Binding-site contacts:
Ligand atom C5 contacts residue TRP38 of chain 18.B at 3.9 Å (hydrophobic).
Ligand atom C2 contacts residue TRP38 of chain 18.B at 4.2 Å (hydrophobic).
Ligand atom O6 contacts residue LYS58 of chain 18.D at 4.2 Å.
Ligand atom N7 contacts residue TRP38 of chain 18.B at 3.7 Å.
Ligand atom N3 contacts residue TRP38 of chain 18.B at 4.3 Å.
Ligand atom N1 contacts residue TRP38 of chain 18.B at 4.1 Å.
Ligand atom C4 contacts residue TRP38 of chain 18.B at 4.1 Å (hydrophobic).
Ligand atom O6 contacts residue TRP38 of chain 18.B at 3.7 Å.
Ligand atom N9 contacts residue TRP38 of chain 18.B at 4.4 Å.
Ligand atom N1 contacts residue LYS58 of chain 18.D at 4.0 Å.
Ligand atom C8 contacts residue TRP38 of chain 18.B at 4.1 Å (hydrophobic).
Ligand atom C6 contacts residue TRP38 of chain 18.B at 3.9 Å (hydrophobic).

Sequence of chain 18.B:
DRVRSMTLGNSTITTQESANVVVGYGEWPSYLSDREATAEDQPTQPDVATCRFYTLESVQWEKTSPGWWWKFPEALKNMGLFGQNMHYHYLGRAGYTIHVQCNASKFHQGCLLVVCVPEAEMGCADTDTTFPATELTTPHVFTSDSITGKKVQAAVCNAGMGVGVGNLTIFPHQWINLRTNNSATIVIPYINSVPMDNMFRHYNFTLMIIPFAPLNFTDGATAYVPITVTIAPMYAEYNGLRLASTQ

The small molecule below binds the protein below.
Small molecule (SMILES): Nc1nc2[nH]cnc2c(=O)[nH]1

Sequence of chain 18.D:
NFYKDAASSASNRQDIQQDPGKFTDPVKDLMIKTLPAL